A small-molecule ligand and the protein it binds are described below.
Small molecule (SMILES): CO[C@]1(C(=O)O)C[C@H](O)[C@@H](NC(C)=O)[C@H]([C@H](O)[C@H](O)CO)O1

Binding-site contacts:
Ligand atom C11 contacts residue TRP153 of chain 1.C at 3.9 Å (hydrophobic).
Ligand atom N5 contacts residue ARG135 of chain 1.C at 3.0 Å (salt-bridge).
Ligand atom O1B contacts residue SER136 of chain 1.C at 2.9 Å (h-bond).
Ligand atom O9 contacts residue LEU226 of chain 1.C at 4.2 Å.
Ligand atom C8 contacts residue TRP153 of chain 1.C at 3.9 Å (hydrophobic).
Ligand atom C9 contacts residue TYR98 of chain 1.C at 3.6 Å (hydrophobic).
Ligand atom C11 contacts residue GLY134 of chain 1.C at 3.7 Å.
Ligand atom C9 contacts residue GLU190 of chain 1.C at 3.3 Å.
Ligand atom O7 contacts residue LEU194 of chain 1.C at 3.7 Å.
Ligand atom C9 contacts residue LEU194 of chain 1.C at 3.7 Å (hydrophobic).
Ligand atom O9 contacts residue GLU190 of chain 1.C at 2.8 Å (salt-bridge).
Ligand atom O1B contacts residue LEU226 of chain 1.C at 3.9 Å.
Ligand atom C8 contacts residue TYR98 of chain 1.C at 3.8 Å (hydrophobic).
Ligand atom O1A contacts residue SER136 of chain 1.C at 3.8 Å.
Ligand atom O10 contacts residue LEU194 of chain 1.C at 3.1 Å.
Ligand atom C6 contacts residue TRP153 of chain 1.C at 4.1 Å (hydrophobic).
Ligand atom C8 contacts residue LEU226 of chain 1.C at 4.3 Å (hydrophobic).
Ligand atom C10 contacts residue ARG135 of chain 1.C at 4.0 Å.
Ligand atom O1A contacts residue ASN137 of chain 1.C at 2.9 Å (h-bond).
Ligand atom O8 contacts residue TRP153 of chain 1.C at 3.4 Å.
Ligand atom C4 contacts residue ARG135 of chain 1.C at 3.4 Å.
Ligand atom O9 contacts residue TYR98 of chain 1.C at 2.7 Å (h-bond).
Ligand atom C7 contacts residue TRP153 of chain 1.C at 3.7 Å (hydrophobic).
Ligand atom O8 contacts residue TYR98 of chain 1.C at 2.8 Å (h-bond).
Ligand atom C6 contacts residue ARG135 of chain 1.C at 4.3 Å.
Ligand atom C5 contacts residue ARG135 of chain 1.C at 3.7 Å.
Ligand atom C11 contacts residue THR155 of chain 1.C at 4.0 Å.
Ligand atom O9 contacts residue HIS183 of chain 1.C at 3.1 Å (h-bond).
Ligand atom C9 contacts residue SER228 of chain 1.C at 4.2 Å.
Ligand atom C9 contacts residue TRP153 of chain 1.C at 4.2 Å (hydrophobic).
Ligand atom C10 contacts residue TRP153 of chain 1.C at 4.0 Å (hydrophobic).
Ligand atom C9 contacts residue HIS183 of chain 1.C at 3.6 Å.
Ligand atom O9 contacts residue SER228 of chain 1.C at 2.9 Å (h-bond).
Ligand atom C1 contacts residue ASN137 of chain 1.C at 3.7 Å.
Ligand atom O1B contacts residue ASN137 of chain 1.C at 3.8 Å.
Ligand atom O8 contacts residue LEU226 of chain 1.C at 3.6 Å.
Ligand atom N5 contacts residue TRP153 of chain 1.C at 4.0 Å.
Ligand atom C11 contacts residue ARG135 of chain 1.C at 4.0 Å.
Ligand atom O4 contacts residue ARG135 of chain 1.C at 3.6 Å (salt-bridge).
Ligand atom C1 contacts residue SER136 of chain 1.C at 3.7 Å.

Sequence of chain 1.C:
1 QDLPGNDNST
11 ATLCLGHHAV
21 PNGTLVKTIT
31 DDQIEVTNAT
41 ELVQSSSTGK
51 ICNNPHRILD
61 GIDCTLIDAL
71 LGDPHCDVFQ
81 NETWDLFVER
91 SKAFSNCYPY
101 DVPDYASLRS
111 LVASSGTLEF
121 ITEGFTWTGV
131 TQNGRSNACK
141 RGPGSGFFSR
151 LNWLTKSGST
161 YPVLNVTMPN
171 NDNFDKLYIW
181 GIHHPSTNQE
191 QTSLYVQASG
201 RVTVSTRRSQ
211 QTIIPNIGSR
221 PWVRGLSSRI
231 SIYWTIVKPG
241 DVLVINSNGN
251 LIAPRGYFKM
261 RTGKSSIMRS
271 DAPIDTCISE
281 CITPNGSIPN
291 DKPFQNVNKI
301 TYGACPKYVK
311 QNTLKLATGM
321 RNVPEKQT